This small molecule binds to this protein.
Small molecule (SMILES): CC(=O)N[C@@H]1[C@@H](O)[C@H](O)[C@@H](CO)O[C@H]1O

Sequence of chain 1.B:
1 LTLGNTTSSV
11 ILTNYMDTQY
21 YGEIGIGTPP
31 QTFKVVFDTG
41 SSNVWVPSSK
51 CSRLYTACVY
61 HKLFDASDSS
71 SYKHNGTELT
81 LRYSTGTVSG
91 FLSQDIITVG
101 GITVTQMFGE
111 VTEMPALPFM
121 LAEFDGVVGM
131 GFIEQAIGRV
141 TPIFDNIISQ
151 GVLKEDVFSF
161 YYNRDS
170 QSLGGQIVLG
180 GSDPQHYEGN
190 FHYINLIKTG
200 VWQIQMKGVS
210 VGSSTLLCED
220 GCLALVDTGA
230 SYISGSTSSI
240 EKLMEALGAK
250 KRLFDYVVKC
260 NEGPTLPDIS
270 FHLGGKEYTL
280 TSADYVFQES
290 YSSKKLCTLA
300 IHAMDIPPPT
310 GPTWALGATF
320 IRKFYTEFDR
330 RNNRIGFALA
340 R

Binding-site contacts:
Ligand atom C1 contacts residue MET107 of chain 1.B at 3.9 Å (hydrophobic).
Ligand atom C3 contacts residue THR77 of chain 1.B at 4.5 Å.
Ligand atom C6 contacts residue MET107 of chain 1.B at 4.5 Å (hydrophobic).
Ligand atom O5 contacts residue ASN75 of chain 1.B at 2.3 Å (h-bond).
Ligand atom O5 contacts residue MET107 of chain 1.B at 3.4 Å.
Ligand atom C8 contacts residue ASN75 of chain 1.B at 3.4 Å.
Ligand atom O7 contacts residue ASN75 of chain 1.B at 3.6 Å.
Ligand atom C7 contacts residue ASN75 of chain 1.B at 3.4 Å.
Ligand atom C5 contacts residue MET107 of chain 1.B at 4.3 Å (hydrophobic).
Ligand atom C4 contacts residue ASN75 of chain 1.B at 4.2 Å.
Ligand atom C1 contacts residue THR77 of chain 1.B at 3.8 Å.
Ligand atom C3 contacts residue ASN75 of chain 1.B at 3.8 Å.
Ligand atom C5 contacts residue ASN75 of chain 1.B at 3.6 Å.
Ligand atom N2 contacts residue ASN75 of chain 1.B at 2.9 Å (h-bond).
Ligand atom N2 contacts residue THR77 of chain 1.B at 4.0 Å.
Ligand atom C1 contacts residue ASN75 of chain 1.B at 1.4 Å.
Ligand atom C2 contacts residue THR77 of chain 1.B at 4.3 Å.
Ligand atom C2 contacts residue ASN75 of chain 1.B at 2.5 Å.